Sequence of chain 1.N:
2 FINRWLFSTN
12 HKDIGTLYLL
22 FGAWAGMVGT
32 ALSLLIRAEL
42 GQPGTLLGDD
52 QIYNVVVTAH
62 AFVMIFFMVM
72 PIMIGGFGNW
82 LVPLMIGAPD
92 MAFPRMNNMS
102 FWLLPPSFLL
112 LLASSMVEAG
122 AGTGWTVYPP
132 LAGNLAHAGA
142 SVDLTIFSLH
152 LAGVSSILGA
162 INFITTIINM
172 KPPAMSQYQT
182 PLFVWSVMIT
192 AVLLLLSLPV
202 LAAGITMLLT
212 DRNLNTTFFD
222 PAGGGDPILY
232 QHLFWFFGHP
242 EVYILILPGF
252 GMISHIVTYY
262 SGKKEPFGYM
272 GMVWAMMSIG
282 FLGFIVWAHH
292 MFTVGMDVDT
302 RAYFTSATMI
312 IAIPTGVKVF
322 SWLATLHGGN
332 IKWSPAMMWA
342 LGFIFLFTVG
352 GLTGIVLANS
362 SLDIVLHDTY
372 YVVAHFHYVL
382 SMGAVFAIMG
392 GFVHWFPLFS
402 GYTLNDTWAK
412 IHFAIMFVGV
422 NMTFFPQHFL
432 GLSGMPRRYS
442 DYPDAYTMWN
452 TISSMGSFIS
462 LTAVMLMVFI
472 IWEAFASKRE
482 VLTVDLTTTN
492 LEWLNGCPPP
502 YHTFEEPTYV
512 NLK

A protein and the small-molecule ligand that binds it are described below.
Small molecule (SMILES): C[C@H](CCC(=O)O)[C@H]1CC[C@H]2[C@@H]3[C@H](O)C[C@@H]4C[C@H](O)CC[C@]4(C)[C@H]3C[C@H](O)[C@]12C

Sequence of chain 1.P:
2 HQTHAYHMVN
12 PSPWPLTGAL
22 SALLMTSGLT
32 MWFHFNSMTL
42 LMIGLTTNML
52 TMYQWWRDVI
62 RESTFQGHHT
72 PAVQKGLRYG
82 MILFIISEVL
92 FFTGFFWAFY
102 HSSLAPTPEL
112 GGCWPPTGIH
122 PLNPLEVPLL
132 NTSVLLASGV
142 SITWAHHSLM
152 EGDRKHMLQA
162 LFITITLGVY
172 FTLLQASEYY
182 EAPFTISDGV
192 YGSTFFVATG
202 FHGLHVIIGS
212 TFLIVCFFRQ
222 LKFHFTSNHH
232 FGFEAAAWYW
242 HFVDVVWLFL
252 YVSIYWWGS

Binding-site contacts:
Ligand atom C1 contacts residue TYR304 of chain 1.N at 3.4 Å (hydrophobic).
Ligand atom O25 contacts residue TRP98 of chain 1.P at 2.8 Å (h-bond).
Ligand atom O26 contacts residue HIS233 of chain 1.N at 3.5 Å (h-bond).
Ligand atom C18 contacts residue TRP288 of chain 1.N at 4.1 Å (hydrophobic).
Ligand atom C21 contacts residue TRP288 of chain 1.N at 4.0 Å (hydrophobic).
Ligand atom C2 contacts residue TYR304 of chain 1.N at 4.0 Å (hydrophobic).
Ligand atom C21 contacts residue HIS233 of chain 1.N at 3.6 Å.
Ligand atom O7 contacts residue PGV1 of chain 1.TC at 3.8 Å.
Ligand atom C11 contacts residue THR301 of chain 1.N at 3.8 Å.
Ligand atom C16 contacts residue PGV1 of chain 1.TC at 4.1 Å.
Ligand atom C15 contacts residue PGV1 of chain 1.TC at 3.8 Å.
Ligand atom C24 contacts residue HIS102 of chain 1.P at 3.1 Å.
Ligand atom C12 contacts residue THR301 of chain 1.N at 3.7 Å.
Ligand atom O25 contacts residue PGV1 of chain 1.TC at 3.5 Å (h-bond).
Ligand atom C22 contacts residue PGV1 of chain 1.TC at 4.5 Å.
Ligand atom O25 contacts residue HIS102 of chain 1.P at 2.5 Å (h-bond).
Ligand atom C24 contacts residue TRP98 of chain 1.P at 3.7 Å (hydrophobic).
Ligand atom C2 contacts residue ASP300 of chain 1.N at 3.7 Å.
Ligand atom C11 contacts residue TYR304 of chain 1.N at 4.3 Å (hydrophobic).
Ligand atom C23 contacts residue HIS233 of chain 1.N at 3.8 Å.
Ligand atom O12 contacts residue THR301 of chain 1.N at 2.7 Å (h-bond).
Ligand atom C22 contacts residue HIS233 of chain 1.N at 4.4 Å.
Ligand atom C14 contacts residue PGV1 of chain 1.TC at 4.5 Å.
Ligand atom C2 contacts residue THR301 of chain 1.N at 4.0 Å.
Ligand atom C21 contacts residue PHE305 of chain 1.N at 4.5 Å (hydrophobic).
Ligand atom C11 contacts residue PHE305 of chain 1.N at 4.0 Å (hydrophobic).
Ligand atom O26 contacts residue HIS102 of chain 1.P at 3.0 Å (h-bond).
Ligand atom C24 contacts residue PGV1 of chain 1.TC at 4.0 Å.
Ligand atom C20 contacts residue TRP288 of chain 1.N at 4.3 Å (hydrophobic).
Ligand atom C1 contacts residue ASP300 of chain 1.N at 4.5 Å.
Ligand atom C7 contacts residue PGV1 of chain 1.TC at 4.3 Å.
Ligand atom C19 contacts residue TYR304 of chain 1.N at 4.1 Å (hydrophobic).
Ligand atom C23 contacts residue PGV1 of chain 1.TC at 4.4 Å.
Ligand atom C12 contacts residue PHE305 of chain 1.N at 4.0 Å (hydrophobic).
Ligand atom O26 contacts residue PGV1 of chain 1.TC at 4.0 Å.
Ligand atom O3 contacts residue ASP300 of chain 1.N at 3.6 Å.
Ligand atom C24 contacts residue HIS233 of chain 1.N at 3.7 Å.
Ligand atom O25 contacts residue HIS233 of chain 1.N at 4.1 Å.
Ligand atom C23 contacts residue TRP98 of chain 1.P at 3.6 Å (hydrophobic).
Ligand atom C9 contacts residue THR301 of chain 1.N at 4.4 Å.